Binding-site contacts:
Ligand atom C02 contacts residue HIS4 of chain 1.A at 4.5 Å.
Ligand atom O08 contacts residue TRP5 of chain 1.A at 3.4 Å.
Ligand atom S07 contacts residue ASP19 of chain 1.A at 3.5 Å (salt-bridge).
Ligand atom S07 contacts residue TRP5 of chain 1.A at 3.9 Å.
Ligand atom C03 contacts residue HIS10 of chain 1.A at 4.1 Å.
Ligand atom O08 contacts residue TRP16 of chain 1.A at 3.2 Å.
Ligand atom C03 contacts residue HIS15 of chain 1.A at 4.2 Å.
Ligand atom C05 contacts residue TRP5 of chain 1.A at 4.4 Å (hydrophobic).
Ligand atom C01 contacts residue HIS4 of chain 1.A at 4.4 Å.
Ligand atom O08 contacts residue HIS15 of chain 1.A at 3.8 Å.
Ligand atom C06 contacts residue ASP19 of chain 1.A at 4.5 Å.
Ligand atom O09 contacts residue ASP19 of chain 1.A at 3.4 Å (salt-bridge).
Ligand atom O4 contacts residue HIS10 of chain 1.A at 4.1 Å.
Ligand atom C06 contacts residue HIS4 of chain 1.A at 3.8 Å.
Ligand atom C02 contacts residue HIS10 of chain 1.A at 3.6 Å.
Ligand atom C04 contacts residue TRP5 of chain 1.A at 4.2 Å (hydrophobic).
Ligand atom O08 contacts residue ASN11 of chain 1.A at 3.6 Å.
Ligand atom C04 contacts residue HIS4 of chain 1.A at 4.3 Å.
Ligand atom C02 contacts residue ASN11 of chain 1.A at 3.8 Å.
Ligand atom C05 contacts residue ASP19 of chain 1.A at 3.5 Å.
Ligand atom NP0 contacts residue LYS18 of chain 1.A at 4.1 Å.
Ligand atom NP0 contacts residue HIS15 of chain 1.A at 2.9 Å (h-bond).
Ligand atom C03 contacts residue HIS4 of chain 1.A at 4.4 Å.
Ligand atom NP0 contacts residue TRP16 of chain 1.A at 3.7 Å.
Ligand atom C03 contacts residue ASN11 of chain 1.A at 3.8 Å.
Ligand atom C04 contacts residue ASP19 of chain 1.A at 3.7 Å.
Ligand atom C05 contacts residue HIS4 of chain 1.A at 4.2 Å.
Ligand atom O09 contacts residue PHE20 of chain 1.A at 3.7 Å.
Ligand atom S07 contacts residue HIS15 of chain 1.A at 4.0 Å.
Ligand atom NP0 contacts residue ASP19 of chain 1.A at 2.8 Å (salt-bridge).
Ligand atom O09 contacts residue TRP5 of chain 1.A at 3.5 Å.
Ligand atom S07 contacts residue TRP16 of chain 1.A at 4.3 Å.

This small molecule binds to this protein.
Small molecule (SMILES): NS(=O)(=O)c1ccc(CO/N=C/C(=O)O)cc1

Sequence of chain 1.A:
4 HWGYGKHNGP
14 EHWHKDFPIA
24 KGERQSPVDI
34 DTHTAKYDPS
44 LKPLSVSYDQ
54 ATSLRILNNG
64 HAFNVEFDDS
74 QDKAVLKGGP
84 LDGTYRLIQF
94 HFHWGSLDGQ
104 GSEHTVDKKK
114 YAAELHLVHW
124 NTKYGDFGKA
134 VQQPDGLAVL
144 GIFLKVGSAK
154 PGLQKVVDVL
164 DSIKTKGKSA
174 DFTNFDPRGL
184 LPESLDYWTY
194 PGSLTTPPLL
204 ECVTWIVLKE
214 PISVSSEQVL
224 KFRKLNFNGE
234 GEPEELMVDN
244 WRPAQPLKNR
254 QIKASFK